The small molecule below binds the protein below.
Small molecule (SMILES): CC(=O)N[C@H]1[C@H](O[C@H]2[C@H](O)[C@@H](NC(C)=O)CO[C@@H]2CO)O[C@H](CO)[C@@H](O)[C@@H]1O

Binding-site contacts:
Ligand atom O6 contacts residue LEU909 of chain 1.B at 4.2 Å.
Ligand atom O7 contacts residue LEU909 of chain 1.B at 4.4 Å.
Ligand atom O5 contacts residue ASN704 of chain 1.B at 2.4 Å (h-bond).
Ligand atom C7 contacts residue ASN704 of chain 1.B at 4.2 Å.
Ligand atom N2 contacts residue PHE705 of chain 1.B at 4.1 Å.
Ligand atom O7 contacts residue ASN704 of chain 1.B at 4.4 Å.
Ligand atom O3 contacts residue LEU909 of chain 1.B at 3.2 Å.
Ligand atom O7 contacts residue PHE705 of chain 1.B at 3.3 Å (h-bond).
Ligand atom C3 contacts residue ASN704 of chain 1.B at 3.8 Å.
Ligand atom N2 contacts residue GLN1058 of chain 1.B at 4.5 Å.
Ligand atom O7 contacts residue GLN913 of chain 1.B at 2.4 Å (h-bond).
Ligand atom C5 contacts residue ASN704 of chain 1.B at 3.7 Å.
Ligand atom C6 contacts residue LEU909 of chain 1.B at 3.6 Å (hydrophobic).
Ligand atom C1 contacts residue ASN704 of chain 1.B at 1.4 Å.
Ligand atom O3 contacts residue GLN913 of chain 1.B at 4.1 Å.
Ligand atom C3 contacts residue LEU909 of chain 1.B at 4.5 Å (hydrophobic).
Ligand atom C1 contacts residue GLN1058 of chain 1.B at 4.3 Å.
Ligand atom C8 contacts residue PHE705 of chain 1.B at 3.7 Å (hydrophobic).
Ligand atom C2 contacts residue ASN704 of chain 1.B at 2.5 Å.
Ligand atom C8 contacts residue THR706 of chain 1.B at 4.1 Å.
Ligand atom C4 contacts residue ASN704 of chain 1.B at 4.2 Å.
Ligand atom N2 contacts residue ASN704 of chain 1.B at 2.9 Å (h-bond).
Ligand atom C8 contacts residue GLN913 of chain 1.B at 4.0 Å.
Ligand atom C7 contacts residue GLN913 of chain 1.B at 3.4 Å.
Ligand atom C7 contacts residue PHE705 of chain 1.B at 3.4 Å (hydrophobic).

Sequence of chain 1.B:
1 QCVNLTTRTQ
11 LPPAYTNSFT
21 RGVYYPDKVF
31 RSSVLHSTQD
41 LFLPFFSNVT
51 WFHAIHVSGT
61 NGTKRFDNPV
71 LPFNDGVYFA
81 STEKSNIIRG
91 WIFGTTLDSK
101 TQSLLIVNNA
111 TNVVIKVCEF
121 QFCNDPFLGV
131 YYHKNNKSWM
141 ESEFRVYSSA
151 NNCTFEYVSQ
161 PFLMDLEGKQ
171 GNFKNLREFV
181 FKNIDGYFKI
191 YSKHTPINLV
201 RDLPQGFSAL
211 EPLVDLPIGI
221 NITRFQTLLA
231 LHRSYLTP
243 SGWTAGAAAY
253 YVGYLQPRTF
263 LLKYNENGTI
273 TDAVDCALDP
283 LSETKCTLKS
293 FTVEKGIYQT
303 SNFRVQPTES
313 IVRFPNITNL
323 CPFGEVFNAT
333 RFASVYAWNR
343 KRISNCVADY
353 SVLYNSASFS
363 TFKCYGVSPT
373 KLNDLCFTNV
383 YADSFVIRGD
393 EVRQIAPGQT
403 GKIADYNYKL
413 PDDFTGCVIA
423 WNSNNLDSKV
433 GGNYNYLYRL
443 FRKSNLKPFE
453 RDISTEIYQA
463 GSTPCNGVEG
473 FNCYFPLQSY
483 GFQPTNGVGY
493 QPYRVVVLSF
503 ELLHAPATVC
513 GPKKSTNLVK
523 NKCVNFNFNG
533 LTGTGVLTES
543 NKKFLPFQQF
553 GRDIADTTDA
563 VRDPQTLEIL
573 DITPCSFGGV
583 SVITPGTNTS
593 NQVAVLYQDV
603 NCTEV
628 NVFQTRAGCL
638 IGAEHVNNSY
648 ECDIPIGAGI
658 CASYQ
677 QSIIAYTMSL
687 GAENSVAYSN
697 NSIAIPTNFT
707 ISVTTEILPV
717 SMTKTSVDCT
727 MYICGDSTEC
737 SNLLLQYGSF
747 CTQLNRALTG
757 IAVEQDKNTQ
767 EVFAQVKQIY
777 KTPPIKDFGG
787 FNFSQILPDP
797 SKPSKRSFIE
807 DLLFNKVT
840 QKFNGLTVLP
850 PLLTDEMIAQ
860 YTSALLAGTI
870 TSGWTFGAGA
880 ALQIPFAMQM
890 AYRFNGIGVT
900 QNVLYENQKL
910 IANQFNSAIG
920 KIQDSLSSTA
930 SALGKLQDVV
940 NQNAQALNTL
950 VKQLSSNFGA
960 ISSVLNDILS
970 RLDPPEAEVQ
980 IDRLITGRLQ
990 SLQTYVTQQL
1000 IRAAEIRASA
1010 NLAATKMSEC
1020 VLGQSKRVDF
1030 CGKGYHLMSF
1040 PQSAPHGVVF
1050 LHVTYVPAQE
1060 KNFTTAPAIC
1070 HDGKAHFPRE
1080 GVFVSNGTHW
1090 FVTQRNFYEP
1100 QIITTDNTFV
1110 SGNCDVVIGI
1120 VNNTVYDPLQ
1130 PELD